Binding-site contacts:
Ligand atom N2 contacts residue ASN122 of chain 1.A at 2.9 Å (h-bond).
Ligand atom O7 contacts residue GLN100 of chain 1.A at 4.1 Å.
Ligand atom C7 contacts residue GLN100 of chain 1.A at 4.3 Å.
Ligand atom C4 contacts residue ASN122 of chain 1.A at 4.2 Å.
Ligand atom C8 contacts residue GLN100 of chain 1.A at 4.2 Å.
Ligand atom C7 contacts residue ASN122 of chain 1.A at 3.4 Å.
Ligand atom O5 contacts residue ASN122 of chain 1.A at 2.4 Å (h-bond).
Ligand atom C8 contacts residue SER120 of chain 1.A at 3.7 Å.
Ligand atom C7 contacts residue PHE121 of chain 1.A at 4.1 Å (hydrophobic).
Ligand atom C2 contacts residue ASN122 of chain 1.A at 2.4 Å.
Ligand atom O7 contacts residue ASN122 of chain 1.A at 3.5 Å (h-bond).
Ligand atom O7 contacts residue PHE121 of chain 1.A at 4.0 Å.
Ligand atom C8 contacts residue ASN122 of chain 1.A at 4.0 Å.
Ligand atom C8 contacts residue PHE121 of chain 1.A at 3.5 Å (hydrophobic).
Ligand atom C3 contacts residue ASN122 of chain 1.A at 3.7 Å.
Ligand atom C1 contacts residue ASN122 of chain 1.A at 1.5 Å.
Ligand atom C5 contacts residue ASN122 of chain 1.A at 3.7 Å.
Ligand atom C8 contacts residue LYS133 of chain 1.A at 4.2 Å.

Sequence of chain 1.A:
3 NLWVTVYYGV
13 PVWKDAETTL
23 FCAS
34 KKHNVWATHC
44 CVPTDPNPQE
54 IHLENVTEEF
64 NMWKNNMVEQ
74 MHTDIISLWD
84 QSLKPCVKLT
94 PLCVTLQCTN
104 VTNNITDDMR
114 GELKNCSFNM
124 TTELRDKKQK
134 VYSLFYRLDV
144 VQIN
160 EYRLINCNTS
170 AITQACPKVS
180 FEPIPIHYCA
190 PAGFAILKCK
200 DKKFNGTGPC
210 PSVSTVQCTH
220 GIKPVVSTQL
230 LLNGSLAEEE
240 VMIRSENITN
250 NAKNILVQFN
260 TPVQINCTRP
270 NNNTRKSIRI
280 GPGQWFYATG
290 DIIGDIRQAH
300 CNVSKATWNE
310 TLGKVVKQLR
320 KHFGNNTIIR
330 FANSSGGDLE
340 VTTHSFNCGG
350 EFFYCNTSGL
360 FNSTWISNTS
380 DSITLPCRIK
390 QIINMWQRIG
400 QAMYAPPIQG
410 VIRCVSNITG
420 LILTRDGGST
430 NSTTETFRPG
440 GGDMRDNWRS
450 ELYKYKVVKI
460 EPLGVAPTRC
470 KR

A protein and the small-molecule ligand that binds it are described below.
Small molecule (SMILES): CC(=O)N[C@H]1[C@H](O[C@H]2[C@H](O)[C@@H](NC(C)=O)CO[C@@H]2CO)O[C@H](CO)[C@@H](O)[C@@H]1O